This small molecule binds to this protein.
Small molecule (SMILES): CC(=O)N[C@@H]1[C@@H](O)[C@H](O)[C@@H](CO)O[C@H]1O

Binding-site contacts:
Ligand atom O7 contacts residue THR111 of chain 1.B at 4.5 Å.

Sequence of chain 1.B:
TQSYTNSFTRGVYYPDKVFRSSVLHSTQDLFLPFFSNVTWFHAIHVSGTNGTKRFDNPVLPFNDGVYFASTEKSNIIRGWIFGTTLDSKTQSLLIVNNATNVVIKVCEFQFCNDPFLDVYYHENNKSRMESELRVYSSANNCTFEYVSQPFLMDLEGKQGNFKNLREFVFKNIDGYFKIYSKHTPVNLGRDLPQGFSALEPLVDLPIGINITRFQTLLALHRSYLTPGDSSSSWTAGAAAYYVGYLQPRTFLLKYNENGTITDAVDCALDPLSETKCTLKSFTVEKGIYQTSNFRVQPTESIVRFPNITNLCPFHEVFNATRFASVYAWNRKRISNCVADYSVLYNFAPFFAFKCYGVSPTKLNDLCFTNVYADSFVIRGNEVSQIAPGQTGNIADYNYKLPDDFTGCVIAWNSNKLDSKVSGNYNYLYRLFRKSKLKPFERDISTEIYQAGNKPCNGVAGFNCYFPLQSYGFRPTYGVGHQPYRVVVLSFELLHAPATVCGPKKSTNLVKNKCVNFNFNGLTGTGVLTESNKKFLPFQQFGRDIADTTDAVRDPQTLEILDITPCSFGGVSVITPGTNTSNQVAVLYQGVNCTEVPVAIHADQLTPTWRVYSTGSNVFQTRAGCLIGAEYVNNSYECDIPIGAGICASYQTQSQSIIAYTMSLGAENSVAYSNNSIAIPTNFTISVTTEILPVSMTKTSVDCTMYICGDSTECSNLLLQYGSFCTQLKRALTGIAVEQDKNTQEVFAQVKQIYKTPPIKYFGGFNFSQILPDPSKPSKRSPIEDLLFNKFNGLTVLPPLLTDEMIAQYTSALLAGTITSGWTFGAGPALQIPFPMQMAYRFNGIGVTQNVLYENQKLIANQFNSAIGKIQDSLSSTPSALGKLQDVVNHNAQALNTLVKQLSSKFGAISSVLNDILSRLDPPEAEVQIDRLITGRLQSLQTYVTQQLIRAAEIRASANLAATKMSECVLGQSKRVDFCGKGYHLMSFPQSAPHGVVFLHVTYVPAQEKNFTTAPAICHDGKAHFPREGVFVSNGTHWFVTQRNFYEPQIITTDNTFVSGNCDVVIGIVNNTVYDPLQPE